Binding-site contacts:
Ligand atom N2 contacts residue ASN287 of chain 2.A at 3.0 Å (h-bond).
Ligand atom N2 contacts residue LYS303 of chain 2.A at 4.4 Å.
Ligand atom C3 contacts residue LYS303 of chain 2.A at 3.9 Å.
Ligand atom C4 contacts residue ASN287 of chain 2.A at 4.0 Å.
Ligand atom O7 contacts residue ASN287 of chain 2.A at 3.8 Å.
Ligand atom O4 contacts residue LYS303 of chain 2.A at 4.1 Å.
Ligand atom O6 contacts residue LYS303 of chain 2.A at 2.6 Å (salt-bridge).
Ligand atom O5 contacts residue VAL302 of chain 2.A at 4.3 Å.
Ligand atom O7 contacts residue LYS303 of chain 2.A at 3.2 Å (salt-bridge).
Ligand atom C7 contacts residue ARG276 of chain 2.A at 4.4 Å.
Ligand atom C7 contacts residue LYS303 of chain 2.A at 4.1 Å.
Ligand atom C1 contacts residue VAL302 of chain 2.A at 4.2 Å (hydrophobic).
Ligand atom C2 contacts residue ASN287 of chain 2.A at 2.4 Å.
Ligand atom C6 contacts residue THR35 of chain 2.A at 3.8 Å.
Ligand atom O3 contacts residue LYS303 of chain 2.A at 3.0 Å (salt-bridge).
Ligand atom C3 contacts residue ASN287 of chain 2.A at 3.8 Å.
Ligand atom C8 contacts residue VAL288 of chain 2.A at 4.3 Å (hydrophobic).
Ligand atom C6 contacts residue LYS303 of chain 2.A at 3.5 Å.
Ligand atom C8 contacts residue ARG276 of chain 2.A at 3.2 Å.
Ligand atom O5 contacts residue LYS303 of chain 2.A at 3.7 Å.
Ligand atom C2 contacts residue LYS303 of chain 2.A at 3.9 Å.
Ligand atom O5 contacts residue THR35 of chain 2.A at 3.1 Å.
Ligand atom C8 contacts residue ASN287 of chain 2.A at 3.2 Å.
Ligand atom C1 contacts residue ASN287 of chain 2.A at 1.4 Å.
Ligand atom O5 contacts residue ASN287 of chain 2.A at 2.4 Å (h-bond).
Ligand atom C1 contacts residue THR35 of chain 2.A at 3.8 Å.
Ligand atom C7 contacts residue ASN287 of chain 2.A at 3.5 Å.
Ligand atom C5 contacts residue THR35 of chain 2.A at 3.9 Å.
Ligand atom C5 contacts residue LYS303 of chain 2.A at 4.2 Å.
Ligand atom C5 contacts residue ASN287 of chain 2.A at 3.7 Å.
Ligand atom C4 contacts residue LYS303 of chain 2.A at 3.5 Å.

Sequence of chain 2.A:
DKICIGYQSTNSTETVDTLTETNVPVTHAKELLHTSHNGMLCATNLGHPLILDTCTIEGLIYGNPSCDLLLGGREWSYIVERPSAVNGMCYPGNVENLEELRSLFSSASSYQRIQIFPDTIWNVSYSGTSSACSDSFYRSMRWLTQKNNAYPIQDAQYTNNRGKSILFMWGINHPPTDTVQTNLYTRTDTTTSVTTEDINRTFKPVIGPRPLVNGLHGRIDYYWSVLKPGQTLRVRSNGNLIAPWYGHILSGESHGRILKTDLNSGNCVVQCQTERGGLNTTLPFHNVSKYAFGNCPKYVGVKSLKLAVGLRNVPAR

This small molecule binds to this protein.
Small molecule (SMILES): CC(=O)N[C@H]1[C@H](O[C@H]2[C@H](O)[C@@H](NC(C)=O)CO[C@@H]2CO)O[C@H](CO)[C@@H](O)[C@@H]1O